Sequence of chain 1.PA:
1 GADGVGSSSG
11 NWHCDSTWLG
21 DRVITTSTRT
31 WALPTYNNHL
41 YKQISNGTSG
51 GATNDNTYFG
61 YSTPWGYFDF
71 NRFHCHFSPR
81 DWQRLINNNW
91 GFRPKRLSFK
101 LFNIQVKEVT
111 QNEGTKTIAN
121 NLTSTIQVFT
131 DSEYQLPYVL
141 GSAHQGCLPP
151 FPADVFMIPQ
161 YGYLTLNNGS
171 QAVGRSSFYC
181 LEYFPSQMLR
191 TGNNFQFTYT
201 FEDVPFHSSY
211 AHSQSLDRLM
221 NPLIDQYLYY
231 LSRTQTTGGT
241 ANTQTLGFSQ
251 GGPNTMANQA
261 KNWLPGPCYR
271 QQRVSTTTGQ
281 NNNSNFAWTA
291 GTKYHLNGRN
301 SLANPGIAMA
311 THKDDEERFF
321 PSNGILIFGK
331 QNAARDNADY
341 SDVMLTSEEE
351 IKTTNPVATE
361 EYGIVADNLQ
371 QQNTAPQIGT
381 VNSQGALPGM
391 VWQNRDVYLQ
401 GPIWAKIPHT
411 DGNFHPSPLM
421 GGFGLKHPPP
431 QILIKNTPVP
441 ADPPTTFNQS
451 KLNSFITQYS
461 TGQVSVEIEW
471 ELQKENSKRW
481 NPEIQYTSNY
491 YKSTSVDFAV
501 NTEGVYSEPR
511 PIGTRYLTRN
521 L

The small molecule below binds the protein below.
Small molecule (SMILES): Nc1ccn([C@H]2C[C@H](O)[C@@H](COP(=O)(O)O)O2)c(=O)n1

Binding-site contacts:
Ligand atom O3' contacts residue DA1 of chain 1.NE at 1.6 Å.
Ligand atom O5' contacts residue DA1 of chain 1.NE at 4.3 Å.
Ligand atom C4' contacts residue DA1 of chain 1.NE at 3.9 Å.
Ligand atom C2' contacts residue DA1 of chain 1.NE at 3.1 Å.
Ligand atom O3' contacts residue PRO205 of chain 1.PA at 4.2 Å.
Ligand atom C5' contacts residue DA1 of chain 1.NE at 4.4 Å.
Ligand atom C5' contacts residue PRO205 of chain 1.PA at 4.5 Å (hydrophobic).
Ligand atom C3' contacts residue DA1 of chain 1.NE at 2.6 Å.